Sequence of chain 1.B:
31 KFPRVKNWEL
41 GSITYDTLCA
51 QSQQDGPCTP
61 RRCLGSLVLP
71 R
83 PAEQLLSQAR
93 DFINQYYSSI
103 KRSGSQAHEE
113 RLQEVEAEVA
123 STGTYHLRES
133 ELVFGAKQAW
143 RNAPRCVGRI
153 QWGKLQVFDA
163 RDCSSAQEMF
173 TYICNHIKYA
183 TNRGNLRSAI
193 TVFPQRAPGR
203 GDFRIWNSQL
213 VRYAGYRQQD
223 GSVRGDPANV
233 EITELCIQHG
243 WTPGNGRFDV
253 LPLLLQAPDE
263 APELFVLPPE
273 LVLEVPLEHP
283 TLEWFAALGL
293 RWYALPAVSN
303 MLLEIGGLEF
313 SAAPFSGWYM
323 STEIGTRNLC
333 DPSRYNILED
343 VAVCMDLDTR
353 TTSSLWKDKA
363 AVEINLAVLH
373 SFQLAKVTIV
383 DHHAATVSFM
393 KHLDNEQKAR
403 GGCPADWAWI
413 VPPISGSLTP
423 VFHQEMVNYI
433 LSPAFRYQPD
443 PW

The small molecule below binds the protein below.
Small molecule (SMILES): Cc1cc(N)nc(CCc2cc(N)cc(CCc3cc(C)cc(N)n3)c2)c1

Binding-site contacts:
Ligand atom C37 contacts residue HEM1 of chain 1.H at 3.9 Å.
Ligand atom C02 contacts residue GLN211 of chain 1.B at 3.8 Å.
Ligand atom C34 contacts residue HEM1 of chain 1.H at 4.0 Å.
Ligand atom C05 contacts residue HEM1 of chain 1.H at 3.2 Å.
Ligand atom C06 contacts residue HEM1 of chain 1.H at 3.1 Å.
Ligand atom C08 contacts residue HEM1 of chain 1.H at 3.4 Å.
Ligand atom C42 contacts residue PRO298 of chain 1.B at 3.6 Å (hydrophobic).
Ligand atom N02 contacts residue GLN211 of chain 1.B at 3.2 Å (h-bond).
Ligand atom C03 contacts residue GLN211 of chain 1.B at 3.8 Å.
Ligand atom N02 contacts residue VAL300 of chain 1.B at 4.0 Å.
Ligand atom C07 contacts residue HEM1 of chain 1.H at 3.4 Å.
Ligand atom C14 contacts residue TYR439 of chain 1.B at 3.4 Å (hydrophobic).
Ligand atom C18 contacts residue TYR439 of chain 1.B at 3.2 Å (hydrophobic).
Ligand atom C04 contacts residue HEM1 of chain 1.H at 3.8 Å.
Ligand atom C39 contacts residue TRP320 of chain 1.B at 4.0 Å (hydrophobic).
Ligand atom N40 contacts residue HEM1 of chain 1.H at 3.6 Å.
Ligand atom C08 contacts residue TRP411 of chain 1.B at 4.2 Å (hydrophobic).
Ligand atom C37 contacts residue PRO298 of chain 1.B at 4.2 Å (hydrophobic).
Ligand atom N41 contacts residue TRP320 of chain 1.B at 3.4 Å (h-bond).
Ligand atom C35 contacts residue GLU325 of chain 1.B at 3.8 Å.
Ligand atom C42 contacts residue HEM1 of chain 1.H at 3.6 Å.
Ligand atom C38 contacts residue TRP320 of chain 1.B at 3.6 Å (hydrophobic).
Ligand atom N41 contacts residue GLU325 of chain 1.B at 2.6 Å (salt-bridge).
Ligand atom C38 contacts residue HEM1 of chain 1.H at 3.3 Å.
Ligand atom C39 contacts residue HEM1 of chain 1.H at 3.4 Å.
Ligand atom N40 contacts residue GLU325 of chain 1.B at 3.0 Å (salt-bridge).
Ligand atom N41 contacts residue MET322 of chain 1.B at 4.2 Å.
Ligand atom C34 contacts residue GLU325 of chain 1.B at 4.0 Å.
Ligand atom C15 contacts residue TYR439 of chain 1.B at 3.8 Å (hydrophobic).
Ligand atom C39 contacts residue GLU325 of chain 1.B at 3.4 Å.
Ligand atom N41 contacts residue HEM1 of chain 1.H at 3.0 Å.
Ligand atom C02 contacts residue VAL300 of chain 1.B at 4.2 Å (hydrophobic).
Ligand atom C07 contacts residue GLU325 of chain 1.B at 3.3 Å.
Ligand atom C03 contacts residue VAL300 of chain 1.B at 4.1 Å (hydrophobic).
Ligand atom C02 contacts residue HEM1 of chain 1.H at 4.2 Å.
Ligand atom C35 contacts residue HEM1 of chain 1.H at 4.2 Å.
Ligand atom C38 contacts residue PRO298 of chain 1.B at 4.0 Å (hydrophobic).
Ligand atom C42 contacts residue GLY319 of chain 1.B at 3.5 Å.
Ligand atom C01 contacts residue HEM1 of chain 1.H at 3.6 Å.
Ligand atom C18 contacts residue LEU69 of chain 1.B at 4.1 Å (hydrophobic).